Binding-site contacts:
Ligand atom O7 contacts residue ASN165 of chain 1.E at 4.5 Å.
Ligand atom C2 contacts residue ASN165 of chain 1.E at 2.5 Å.
Ligand atom N2 contacts residue ASN165 of chain 1.E at 3.2 Å (h-bond).
Ligand atom C7 contacts residue ASP163 of chain 1.E at 3.3 Å.
Ligand atom O5 contacts residue ASN165 of chain 1.E at 2.4 Å (h-bond).
Ligand atom O6 contacts residue ASN165 of chain 1.E at 2.9 Å (h-bond).
Ligand atom C6 contacts residue ASN165 of chain 1.E at 3.1 Å.
Ligand atom C1 contacts residue ASN165 of chain 1.E at 1.4 Å.
Ligand atom C2 contacts residue ASP163 of chain 1.E at 4.4 Å.
Ligand atom C5 contacts residue ASN165 of chain 1.E at 3.3 Å.
Ligand atom C8 contacts residue ASN165 of chain 1.E at 4.0 Å.
Ligand atom N2 contacts residue ASP163 of chain 1.E at 3.2 Å (salt-bridge).
Ligand atom C4 contacts residue ASN165 of chain 1.E at 4.0 Å.
Ligand atom O7 contacts residue ASP163 of chain 1.E at 2.8 Å (salt-bridge).
Ligand atom C3 contacts residue ASN165 of chain 1.E at 3.7 Å.
Ligand atom C7 contacts residue ASN165 of chain 1.E at 3.9 Å.

A small-molecule ligand and the protein it binds are described below.
Small molecule (SMILES): CC(=O)N[C@H]1[C@H](O[C@H]2[C@H](O)[C@@H](NC(C)=O)CO[C@@H]2CO)O[C@H](CO)[C@@H](O[C@@H]2O[C@H](CO)[C@@H](O)[C@H](O)[C@@H]2O)[C@@H]1O

Sequence of chain 1.E:
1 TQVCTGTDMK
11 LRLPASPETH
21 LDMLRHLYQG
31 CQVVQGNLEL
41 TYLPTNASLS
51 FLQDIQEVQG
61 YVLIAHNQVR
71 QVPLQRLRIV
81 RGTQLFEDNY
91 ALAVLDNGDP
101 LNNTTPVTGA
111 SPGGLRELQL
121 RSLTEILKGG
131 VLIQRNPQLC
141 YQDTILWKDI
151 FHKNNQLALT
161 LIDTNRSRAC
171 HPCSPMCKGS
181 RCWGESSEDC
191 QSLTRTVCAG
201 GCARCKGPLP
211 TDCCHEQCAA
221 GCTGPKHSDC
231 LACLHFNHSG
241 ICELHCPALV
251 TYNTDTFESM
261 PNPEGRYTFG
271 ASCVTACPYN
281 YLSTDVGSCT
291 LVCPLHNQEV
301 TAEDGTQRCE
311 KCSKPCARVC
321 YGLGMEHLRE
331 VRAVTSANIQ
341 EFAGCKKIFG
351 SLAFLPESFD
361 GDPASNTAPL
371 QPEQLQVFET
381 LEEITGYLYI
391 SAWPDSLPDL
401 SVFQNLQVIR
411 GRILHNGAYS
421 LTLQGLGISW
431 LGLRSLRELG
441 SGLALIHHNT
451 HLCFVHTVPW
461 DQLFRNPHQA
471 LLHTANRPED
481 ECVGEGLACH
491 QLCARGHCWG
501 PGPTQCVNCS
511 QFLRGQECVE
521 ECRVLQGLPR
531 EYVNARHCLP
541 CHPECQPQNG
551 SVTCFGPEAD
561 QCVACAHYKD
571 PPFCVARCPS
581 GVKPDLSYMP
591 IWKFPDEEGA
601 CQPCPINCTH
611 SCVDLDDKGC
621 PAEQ